The protein below binds the small molecule below.
Small molecule (SMILES): CC(=O)N[C@H]1[C@H](O[C@H]2[C@H](O)[C@@H](NC(C)=O)CO[C@@H]2CO)O[C@H](CO)[C@@H](O)[C@@H]1O

Binding-site contacts:
Ligand atom C3 contacts residue HIS322 of chain 1.A at 4.2 Å.
Ligand atom O7 contacts residue THR290 of chain 1.A at 4.3 Å.
Ligand atom C8 contacts residue ASN324 of chain 1.A at 3.6 Å.
Ligand atom C3 contacts residue ASN324 of chain 1.A at 3.9 Å.
Ligand atom O5 contacts residue ASN324 of chain 1.A at 2.4 Å (h-bond).
Ligand atom C6 contacts residue THR406 of chain 1.A at 4.5 Å.
Ligand atom N2 contacts residue HIS322 of chain 1.A at 4.2 Å.
Ligand atom C7 contacts residue ASN288 of chain 1.A at 4.4 Å.
Ligand atom O5 contacts residue SER404 of chain 1.A at 4.1 Å.
Ligand atom O7 contacts residue ASN288 of chain 1.A at 4.4 Å.
Ligand atom C2 contacts residue HIS322 of chain 1.A at 4.4 Å.
Ligand atom C2 contacts residue ASN324 of chain 1.A at 2.5 Å.
Ligand atom C5 contacts residue THR406 of chain 1.A at 4.3 Å.
Ligand atom C7 contacts residue THR290 of chain 1.A at 4.3 Å.
Ligand atom C1 contacts residue HIS322 of chain 1.A at 4.1 Å.
Ligand atom C1 contacts residue THR406 of chain 1.A at 4.2 Å.
Ligand atom C4 contacts residue ASN324 of chain 1.A at 4.3 Å.
Ligand atom N2 contacts residue ASN324 of chain 1.A at 3.0 Å (h-bond).
Ligand atom C8 contacts residue HIS322 of chain 1.A at 3.8 Å.
Ligand atom C1 contacts residue ASN324 of chain 1.A at 1.5 Å.
Ligand atom C5 contacts residue ASN324 of chain 1.A at 3.8 Å.
Ligand atom C7 contacts residue HIS322 of chain 1.A at 4.2 Å.
Ligand atom O5 contacts residue THR406 of chain 1.A at 3.7 Å.
Ligand atom C7 contacts residue ASN324 of chain 1.A at 3.6 Å.
Ligand atom O6 contacts residue THR406 of chain 1.A at 3.6 Å (h-bond).
Ligand atom C8 contacts residue THR290 of chain 1.A at 3.8 Å.
Ligand atom C8 contacts residue ASN288 of chain 1.A at 3.1 Å.

Sequence of chain 1.A:
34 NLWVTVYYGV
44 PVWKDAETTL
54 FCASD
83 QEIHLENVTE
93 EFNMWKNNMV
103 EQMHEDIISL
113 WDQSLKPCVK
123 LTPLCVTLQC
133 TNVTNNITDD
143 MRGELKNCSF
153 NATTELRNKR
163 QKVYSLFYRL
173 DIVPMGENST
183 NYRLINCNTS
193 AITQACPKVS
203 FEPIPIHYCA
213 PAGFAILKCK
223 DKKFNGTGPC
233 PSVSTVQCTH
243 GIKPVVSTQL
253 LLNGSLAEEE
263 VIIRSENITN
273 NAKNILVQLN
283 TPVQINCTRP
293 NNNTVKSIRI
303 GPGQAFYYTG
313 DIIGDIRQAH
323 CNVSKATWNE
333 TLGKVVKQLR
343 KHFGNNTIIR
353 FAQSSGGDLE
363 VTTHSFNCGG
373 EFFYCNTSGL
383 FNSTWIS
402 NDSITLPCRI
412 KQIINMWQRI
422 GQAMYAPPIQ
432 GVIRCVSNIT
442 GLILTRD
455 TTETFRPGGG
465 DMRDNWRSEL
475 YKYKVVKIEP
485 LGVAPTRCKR